Sequence of chain 2.A:
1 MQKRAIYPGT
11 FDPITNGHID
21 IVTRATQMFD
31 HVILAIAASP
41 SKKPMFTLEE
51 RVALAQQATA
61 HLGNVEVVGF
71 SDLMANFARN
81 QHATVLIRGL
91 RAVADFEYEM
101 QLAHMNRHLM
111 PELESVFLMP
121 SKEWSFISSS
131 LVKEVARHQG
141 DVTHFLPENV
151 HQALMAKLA

A small-molecule ligand and the protein it binds are described below.
Small molecule (SMILES): CC1=Nc2nc(N[C@H](CC#N)c3cccc(Cl)c3)nn2C(=O)C1

Sequence of chain 9.A:
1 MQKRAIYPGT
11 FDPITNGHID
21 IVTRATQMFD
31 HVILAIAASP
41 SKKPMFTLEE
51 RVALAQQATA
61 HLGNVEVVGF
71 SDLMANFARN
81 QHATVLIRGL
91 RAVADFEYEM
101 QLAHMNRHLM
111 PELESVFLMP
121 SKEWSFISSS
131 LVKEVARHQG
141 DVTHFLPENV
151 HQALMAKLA

Binding-site contacts:
Ligand atom CL contacts residue GLY9 of chain 9.A at 3.5 Å.
Ligand atom C16 contacts residue ALA37 of chain 9.A at 3.7 Å (hydrophobic).
Ligand atom C10 contacts residue MET105 of chain 9.A at 3.5 Å (hydrophobic).
Ligand atom C19 contacts residue THR10 of chain 9.A at 3.7 Å.
Ligand atom C10 contacts residue VAL135 of chain 2.A at 3.7 Å (hydrophobic).
Ligand atom C21 contacts residue ALA37 of chain 9.A at 3.7 Å (hydrophobic).
Ligand atom C13 contacts residue ASP72 of chain 9.A at 3.8 Å.
Ligand atom C15 contacts residue ALA37 of chain 9.A at 3.8 Å (hydrophobic).
Ligand atom C5 contacts residue MET74 of chain 9.A at 3.5 Å (hydrophobic).
Ligand atom C14 contacts residue ASP72 of chain 9.A at 3.2 Å.
Ligand atom C13 contacts residue HIS138 of chain 2.A at 3.6 Å.
Ligand atom C10 contacts residue LEU102 of chain 9.A at 3.7 Å (hydrophobic).
Ligand atom C1 contacts residue LEU102 of chain 9.A at 3.7 Å (hydrophobic).
Ligand atom C15 contacts residue PHE70 of chain 9.A at 3.8 Å (hydrophobic).
Ligand atom C14 contacts residue PHE70 of chain 9.A at 3.8 Å (hydrophobic).
Ligand atom C2 contacts residue LEU102 of chain 9.A at 3.7 Å (hydrophobic).
Ligand atom C10 contacts residue ASN106 of chain 9.A at 3.7 Å.
Ligand atom C20 contacts residue ALA37 of chain 9.A at 3.7 Å (hydrophobic).
Ligand atom N7 contacts residue HIS138 of chain 2.A at 3.8 Å.
Ligand atom C8 contacts residue MET74 of chain 9.A at 3.8 Å (hydrophobic).
Ligand atom C18 contacts residue ALA37 of chain 9.A at 3.5 Å (hydrophobic).
Ligand atom N9 contacts residue LEU73 of chain 9.A at 3.6 Å.
Ligand atom N12 contacts residue ASP72 of chain 9.A at 3.0 Å (salt-bridge).
Ligand atom N4 contacts residue MET74 of chain 9.A at 3.8 Å.
Ligand atom CL contacts residue MET74 of chain 9.A at 3.8 Å.
Ligand atom C17 contacts residue ALA37 of chain 9.A at 3.6 Å (hydrophobic).
Ligand atom N23 contacts residue ALA38 of chain 9.A at 3.4 Å (h-bond).
Ligand atom C19 contacts residue ALA37 of chain 9.A at 3.5 Å (hydrophobic).
Ligand atom C14 contacts residue HIS138 of chain 2.A at 3.8 Å.
Ligand atom O11 contacts residue GLU134 of chain 2.A at 3.6 Å.
Ligand atom N9 contacts residue MET74 of chain 9.A at 2.9 Å (h-bond).
Ligand atom N6 contacts residue MET74 of chain 9.A at 3.8 Å.
Ligand atom C20 contacts residue SER39 of chain 9.A at 3.9 Å.
Ligand atom C8 contacts residue HIS138 of chain 2.A at 3.9 Å.
Ligand atom N23 contacts residue SER39 of chain 9.A at 2.8 Å (h-bond).
Ligand atom C14 contacts residue SER71 of chain 9.A at 3.5 Å.
Ligand atom C17 contacts residue PHE70 of chain 9.A at 3.7 Å (hydrophobic).
Ligand atom C15 contacts residue SER71 of chain 9.A at 3.8 Å.
Ligand atom N6 contacts residue LEU73 of chain 9.A at 3.7 Å.
Ligand atom C15 contacts residue SER39 of chain 9.A at 3.8 Å.